Binding-site contacts:
Ligand atom C7 contacts residue ASN103 of chain 1.E at 3.0 Å.
Ligand atom C1 contacts residue ASN103 of chain 1.E at 1.4 Å.
Ligand atom C8 contacts residue ASN103 of chain 1.E at 4.2 Å.
Ligand atom C3 contacts residue ASN103 of chain 1.E at 3.8 Å.
Ligand atom C6 contacts residue GLY114 of chain 1.E at 4.4 Å.
Ligand atom C2 contacts residue ASN103 of chain 1.E at 2.4 Å.
Ligand atom N2 contacts residue ASN103 of chain 1.E at 2.9 Å (h-bond).
Ligand atom C5 contacts residue ASN103 of chain 1.E at 3.7 Å.
Ligand atom C4 contacts residue ASN103 of chain 1.E at 4.2 Å.
Ligand atom O5 contacts residue ASN103 of chain 1.E at 2.4 Å (h-bond).
Ligand atom O7 contacts residue ASN103 of chain 1.E at 2.8 Å (h-bond).
Ligand atom O5 contacts residue GLY114 of chain 1.E at 4.2 Å.

This small molecule binds to this protein.
Small molecule (SMILES): CC(=O)N[C@@H]1[C@@H](O)[C@H](O)[C@@H](CO)O[C@H]1O

Sequence of chain 1.E:
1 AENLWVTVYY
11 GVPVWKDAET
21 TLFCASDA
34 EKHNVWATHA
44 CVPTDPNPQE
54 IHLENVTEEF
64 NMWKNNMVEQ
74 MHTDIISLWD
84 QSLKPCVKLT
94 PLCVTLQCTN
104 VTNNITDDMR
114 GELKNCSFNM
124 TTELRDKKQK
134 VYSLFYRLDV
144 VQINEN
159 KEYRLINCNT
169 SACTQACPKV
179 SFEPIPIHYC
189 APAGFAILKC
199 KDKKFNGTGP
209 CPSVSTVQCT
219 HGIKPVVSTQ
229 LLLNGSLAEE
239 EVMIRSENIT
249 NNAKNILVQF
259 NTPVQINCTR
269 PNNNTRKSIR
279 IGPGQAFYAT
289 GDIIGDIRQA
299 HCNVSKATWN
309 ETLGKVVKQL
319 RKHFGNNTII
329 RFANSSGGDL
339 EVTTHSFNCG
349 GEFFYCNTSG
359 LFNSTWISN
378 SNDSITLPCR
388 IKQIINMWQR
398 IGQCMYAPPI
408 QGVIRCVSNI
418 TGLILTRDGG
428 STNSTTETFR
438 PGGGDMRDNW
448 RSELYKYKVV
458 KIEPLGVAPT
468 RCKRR